The protein below binds the small molecule below.
Small molecule (SMILES): CC(=O)N[C@@H]1[C@@H](O)[C@H](O)[C@@H](CO)O[C@H]1O

Sequence of chain 1.B:
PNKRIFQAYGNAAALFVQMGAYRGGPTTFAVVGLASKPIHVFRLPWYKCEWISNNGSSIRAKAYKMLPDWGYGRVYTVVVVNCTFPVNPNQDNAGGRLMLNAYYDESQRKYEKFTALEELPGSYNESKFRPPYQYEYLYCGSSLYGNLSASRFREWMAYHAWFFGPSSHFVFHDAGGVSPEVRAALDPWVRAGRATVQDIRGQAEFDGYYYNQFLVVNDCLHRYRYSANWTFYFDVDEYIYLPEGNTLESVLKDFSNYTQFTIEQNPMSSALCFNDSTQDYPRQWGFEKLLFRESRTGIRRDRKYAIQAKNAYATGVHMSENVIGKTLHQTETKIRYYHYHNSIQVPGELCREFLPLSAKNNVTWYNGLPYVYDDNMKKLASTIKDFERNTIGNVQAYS

Binding-site contacts:
Ligand atom O6 contacts residue ASP117 of chain 1.B at 3.7 Å.
Ligand atom O5 contacts residue ASP117 of chain 1.B at 3.9 Å.
Ligand atom C8 contacts residue ASN80 of chain 1.B at 3.1 Å.
Ligand atom C7 contacts residue ASN80 of chain 1.B at 3.8 Å.
Ligand atom O5 contacts residue ASN80 of chain 1.B at 3.9 Å.
Ligand atom N2 contacts residue ASN80 of chain 1.B at 3.5 Å.
Ligand atom C1 contacts residue SER82 of chain 1.B at 4.4 Å.
Ligand atom O7 contacts residue ASN80 of chain 1.B at 4.4 Å.
Ligand atom C2 contacts residue ASN80 of chain 1.B at 4.0 Å.
Ligand atom N2 contacts residue SER82 of chain 1.B at 4.2 Å.
Ligand atom C1 contacts residue ASN80 of chain 1.B at 3.3 Å.
Ligand atom C1 contacts residue ASP117 of chain 1.B at 4.3 Å.